Sequence of chain 1.B:
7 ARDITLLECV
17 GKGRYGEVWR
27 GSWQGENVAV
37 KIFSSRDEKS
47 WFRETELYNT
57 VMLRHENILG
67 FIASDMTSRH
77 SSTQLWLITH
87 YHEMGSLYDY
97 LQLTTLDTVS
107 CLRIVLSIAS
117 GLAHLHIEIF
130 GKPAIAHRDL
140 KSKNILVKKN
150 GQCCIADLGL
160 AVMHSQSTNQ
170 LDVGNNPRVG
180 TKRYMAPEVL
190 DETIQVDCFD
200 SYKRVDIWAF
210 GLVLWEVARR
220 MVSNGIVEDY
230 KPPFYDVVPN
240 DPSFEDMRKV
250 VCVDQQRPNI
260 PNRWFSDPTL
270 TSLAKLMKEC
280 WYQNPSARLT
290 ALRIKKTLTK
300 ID

The small molecule below binds the protein below.
Small molecule (SMILES): O=C(O)[C@H]1CCSC1

Binding-site contacts:
Ligand atom C06 contacts residue PRO176 of chain 1.B at 3.7 Å (hydrophobic).
Ligand atom O01 contacts residue ARG137 of chain 1.B at 4.5 Å.
Ligand atom C06 contacts residue ASN175 of chain 1.B at 4.0 Å.
Ligand atom S07 contacts residue VAL178 of chain 1.B at 3.7 Å.
Ligand atom C08 contacts residue VAL178 of chain 1.B at 3.5 Å (hydrophobic).
Ligand atom C05 contacts residue ASN175 of chain 1.B at 4.3 Å.
Ligand atom C04 contacts residue VAL178 of chain 1.B at 4.5 Å (hydrophobic).
Ligand atom O01 contacts residue VAL178 of chain 1.B at 4.2 Å.
Ligand atom S07 contacts residue PRO176 of chain 1.B at 3.2 Å (h-bond).